Sequence of chain 1.B:
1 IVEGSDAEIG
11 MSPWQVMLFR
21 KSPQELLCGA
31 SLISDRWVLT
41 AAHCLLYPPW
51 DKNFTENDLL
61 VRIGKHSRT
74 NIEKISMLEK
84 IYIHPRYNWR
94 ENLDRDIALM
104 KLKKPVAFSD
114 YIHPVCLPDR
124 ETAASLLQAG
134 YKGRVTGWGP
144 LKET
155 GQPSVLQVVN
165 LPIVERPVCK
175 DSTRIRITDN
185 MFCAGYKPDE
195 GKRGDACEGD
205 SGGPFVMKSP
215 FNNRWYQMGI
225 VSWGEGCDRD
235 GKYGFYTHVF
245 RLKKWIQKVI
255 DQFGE

A protein and the small-molecule ligand that binds it are described below.
Small molecule (SMILES): CC(=O)N[C@@H]1[C@@H](O)[C@H](O)[C@@H](CO)O[C@H]1O

Binding-site contacts:
Ligand atom C5 contacts residue ASN53 of chain 1.B at 3.8 Å.
Ligand atom C3 contacts residue ASN53 of chain 1.B at 3.9 Å.
Ligand atom O5 contacts residue ASN53 of chain 1.B at 2.5 Å (h-bond).
Ligand atom N2 contacts residue ASN53 of chain 1.B at 2.9 Å (h-bond).
Ligand atom C7 contacts residue PRO48 of chain 1.B at 4.4 Å (hydrophobic).
Ligand atom O7 contacts residue TRP92 of chain 1.B at 4.4 Å.
Ligand atom C7 contacts residue LEU46 of chain 1.B at 4.0 Å (hydrophobic).
Ligand atom C8 contacts residue ASN53 of chain 1.B at 3.6 Å.
Ligand atom O7 contacts residue LEU46 of chain 1.B at 3.9 Å.
Ligand atom O7 contacts residue PRO48 of chain 1.B at 3.7 Å.
Ligand atom N2 contacts residue LEU46 of chain 1.B at 3.8 Å.
Ligand atom C4 contacts residue ASN53 of chain 1.B at 4.4 Å.
Ligand atom C2 contacts residue ASN53 of chain 1.B at 2.6 Å.
Ligand atom C7 contacts residue ASN53 of chain 1.B at 3.5 Å.
Ligand atom C1 contacts residue ASN53 of chain 1.B at 1.5 Å.